This protein binds this small molecule.
Small molecule (SMILES): CC(=O)N[C@H]1[C@H](O[C@H]2[C@H](O)[C@@H](NC(C)=O)CO[C@@H]2CO)O[C@H](CO)[C@@H](O)[C@@H]1O

Binding-site contacts:
Ligand atom C8 contacts residue ASN279 of chain 1.B at 3.4 Å.
Ligand atom C8 contacts residue CYS11 of chain 1.B at 4.4 Å (hydrophobic).
Ligand atom C6 contacts residue GLY278 of chain 1.B at 4.2 Å.
Ligand atom C8 contacts residue PRO9 of chain 1.B at 3.9 Å (hydrophobic).
Ligand atom C7 contacts residue GLY278 of chain 1.B at 4.4 Å.
Ligand atom C1 contacts residue ASN12 of chain 1.B at 1.4 Å.
Ligand atom C2 contacts residue ASN12 of chain 1.B at 2.3 Å.
Ligand atom N2 contacts residue ASN12 of chain 1.B at 2.8 Å (h-bond).
Ligand atom C8 contacts residue ASN12 of chain 1.B at 4.4 Å.
Ligand atom C8 contacts residue CYS341 of chain 1.B at 4.1 Å (hydrophobic).
Ligand atom C8 contacts residue LEU10 of chain 1.B at 3.6 Å (hydrophobic).
Ligand atom C7 contacts residue LEU10 of chain 1.B at 4.4 Å (hydrophobic).
Ligand atom O7 contacts residue ASN12 of chain 1.B at 3.4 Å (h-bond).
Ligand atom N2 contacts residue LEU10 of chain 1.B at 4.3 Å.
Ligand atom C4 contacts residue ASN12 of chain 1.B at 4.2 Å.
Ligand atom O7 contacts residue GLY278 of chain 1.B at 4.5 Å.
Ligand atom C7 contacts residue ASN12 of chain 1.B at 3.2 Å.
Ligand atom C8 contacts residue GLY278 of chain 1.B at 3.9 Å.
Ligand atom C3 contacts residue ASN12 of chain 1.B at 3.7 Å.
Ligand atom C5 contacts residue ASN12 of chain 1.B at 3.6 Å.
Ligand atom O5 contacts residue ASN12 of chain 1.B at 2.4 Å (h-bond).
Ligand atom C5 contacts residue GLY278 of chain 1.B at 4.1 Å.

Sequence of chain 1.B:
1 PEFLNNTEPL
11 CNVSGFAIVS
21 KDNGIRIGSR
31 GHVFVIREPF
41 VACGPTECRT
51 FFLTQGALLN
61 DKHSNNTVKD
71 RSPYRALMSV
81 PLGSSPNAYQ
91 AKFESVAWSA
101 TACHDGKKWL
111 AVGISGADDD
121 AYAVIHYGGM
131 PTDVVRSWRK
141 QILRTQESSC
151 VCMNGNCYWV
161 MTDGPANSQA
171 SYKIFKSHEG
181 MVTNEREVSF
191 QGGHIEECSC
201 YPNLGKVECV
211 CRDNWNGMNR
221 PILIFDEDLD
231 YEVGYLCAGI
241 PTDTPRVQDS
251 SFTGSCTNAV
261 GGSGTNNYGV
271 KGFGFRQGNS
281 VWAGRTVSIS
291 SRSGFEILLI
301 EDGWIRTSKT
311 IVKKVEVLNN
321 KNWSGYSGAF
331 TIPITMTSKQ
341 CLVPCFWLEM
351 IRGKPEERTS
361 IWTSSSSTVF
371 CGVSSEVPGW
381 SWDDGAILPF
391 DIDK